Binding-site contacts:
Ligand atom C7 contacts residue ASN122 of chain 1.D at 3.7 Å.
Ligand atom N2 contacts residue ASN125 of chain 1.D at 3.9 Å.
Ligand atom O5 contacts residue ASN122 of chain 1.D at 2.4 Å (h-bond).
Ligand atom C3 contacts residue ASN122 of chain 1.D at 3.9 Å.
Ligand atom C5 contacts residue ASN122 of chain 1.D at 3.8 Å.
Ligand atom C8 contacts residue ASN122 of chain 1.D at 3.9 Å.
Ligand atom C8 contacts residue ALA123 of chain 1.D at 3.7 Å (hydrophobic).
Ligand atom N2 contacts residue ASN122 of chain 1.D at 2.9 Å (h-bond).
Ligand atom O7 contacts residue ASN122 of chain 1.D at 4.1 Å.
Ligand atom C2 contacts residue ASN122 of chain 1.D at 2.5 Å.
Ligand atom C8 contacts residue THR124 of chain 1.D at 3.8 Å.
Ligand atom C1 contacts residue ASN125 of chain 1.D at 4.3 Å.
Ligand atom C4 contacts residue ASN122 of chain 1.D at 4.3 Å.
Ligand atom C7 contacts residue ASN125 of chain 1.D at 4.3 Å.
Ligand atom C1 contacts residue ASN122 of chain 1.D at 1.5 Å.
Ligand atom C8 contacts residue ASN125 of chain 1.D at 3.7 Å.
Ligand atom C7 contacts residue ALA123 of chain 1.D at 4.3 Å (hydrophobic).

The protein below binds the small molecule below.
Small molecule (SMILES): CC(=O)N[C@@H]1[C@@H](O)[C@H](O)[C@@H](CO)O[C@H]1O

Sequence of chain 1.D:
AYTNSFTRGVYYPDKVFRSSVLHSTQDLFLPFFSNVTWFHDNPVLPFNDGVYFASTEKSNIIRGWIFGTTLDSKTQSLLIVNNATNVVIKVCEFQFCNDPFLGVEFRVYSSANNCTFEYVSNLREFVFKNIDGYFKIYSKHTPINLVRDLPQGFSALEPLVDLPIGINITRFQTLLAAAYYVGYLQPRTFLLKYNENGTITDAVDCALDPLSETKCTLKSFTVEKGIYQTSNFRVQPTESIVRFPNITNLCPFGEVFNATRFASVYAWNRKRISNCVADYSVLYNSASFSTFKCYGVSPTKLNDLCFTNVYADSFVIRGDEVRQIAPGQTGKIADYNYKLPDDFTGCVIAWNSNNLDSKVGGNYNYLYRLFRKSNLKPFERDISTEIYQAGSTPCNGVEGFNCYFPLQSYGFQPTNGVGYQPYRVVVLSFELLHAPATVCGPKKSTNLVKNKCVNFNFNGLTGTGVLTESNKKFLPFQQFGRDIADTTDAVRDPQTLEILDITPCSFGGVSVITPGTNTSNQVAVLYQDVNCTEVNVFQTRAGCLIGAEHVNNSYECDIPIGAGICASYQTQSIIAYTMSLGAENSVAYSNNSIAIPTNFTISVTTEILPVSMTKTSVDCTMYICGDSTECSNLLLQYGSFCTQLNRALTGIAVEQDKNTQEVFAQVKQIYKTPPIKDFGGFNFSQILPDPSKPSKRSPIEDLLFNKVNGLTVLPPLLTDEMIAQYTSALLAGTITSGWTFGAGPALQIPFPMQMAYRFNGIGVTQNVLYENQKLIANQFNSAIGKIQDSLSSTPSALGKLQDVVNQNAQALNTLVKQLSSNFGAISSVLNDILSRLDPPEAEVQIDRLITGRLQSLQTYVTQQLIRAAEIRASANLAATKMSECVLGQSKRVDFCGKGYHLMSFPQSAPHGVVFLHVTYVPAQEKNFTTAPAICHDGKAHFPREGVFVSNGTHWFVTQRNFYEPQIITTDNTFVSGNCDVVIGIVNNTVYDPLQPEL